The protein below binds the small molecule below.
Small molecule (SMILES): C[C@@H]1C[C@H]2[C@@H]3CCC4=CC(=O)C=C[C@]4(C)[C@@]3(F)[C@@H](O)C[C@]2(C)[C@@]1(O)C(=O)CO

Binding-site contacts:
Ligand atom C21 contacts residue MET32 of chain 1.B at 3.9 Å (hydrophobic).
Ligand atom O5 contacts residue ASN36 of chain 1.B at 3.3 Å (h-bond).
Ligand atom C21 contacts residue THR211 of chain 1.B at 3.8 Å.
Ligand atom C12 contacts residue ASN36 of chain 1.B at 3.2 Å.
Ligand atom O3 contacts residue MET118 of chain 1.B at 3.8 Å.
Ligand atom C19 contacts residue TRP72 of chain 1.B at 3.7 Å (hydrophobic).
Ligand atom O5 contacts residue PHE221 of chain 1.B at 3.9 Å.
Ligand atom O1 contacts residue ARG83 of chain 1.B at 2.9 Å (salt-bridge).
Ligand atom O5 contacts residue VAL219 of chain 1.B at 3.7 Å.
Ligand atom C22 contacts residue MET118 of chain 1.B at 3.6 Å (hydrophobic).
Ligand atom C19 contacts residue MET76 of chain 1.B at 3.7 Å (hydrophobic).
Ligand atom O2 contacts residue ASN36 of chain 1.B at 2.8 Å (h-bond).
Ligand atom C11 contacts residue ASN36 of chain 1.B at 3.5 Å.
Ligand atom C18 contacts residue CYS208 of chain 1.B at 3.9 Å (hydrophobic).
Ligand atom C16 contacts residue LEU204 of chain 1.B at 3.8 Å (hydrophobic).
Ligand atom C11 contacts residue LEU35 of chain 1.B at 3.6 Å (hydrophobic).
Ligand atom C22 contacts residue GLN114 of chain 1.B at 3.5 Å.
Ligand atom O4 contacts residue CYS208 of chain 1.B at 3.1 Å.
Ligand atom C8 contacts residue MET73 of chain 1.B at 3.8 Å (hydrophobic).
Ligand atom C7 contacts residue MET73 of chain 1.B at 3.8 Å (hydrophobic).
Ligand atom C12 contacts residue LEU35 of chain 1.B at 3.7 Å (hydrophobic).
Ligand atom O4 contacts residue THR211 of chain 1.B at 3.3 Å (h-bond).
Ligand atom C3 contacts residue GLN42 of chain 1.B at 3.0 Å.
Ligand atom O3 contacts residue GLN114 of chain 1.B at 3.0 Å (h-bond).
Ligand atom F1 contacts residue PHE95 of chain 1.B at 3.4 Å.
Ligand atom O2 contacts residue LEU35 of chain 1.B at 3.7 Å.
Ligand atom O4 contacts residue PHE207 of chain 1.B at 3.7 Å.
Ligand atom C18 contacts residue MET73 of chain 1.B at 3.8 Å (hydrophobic).
Ligand atom O5 contacts residue THR211 of chain 1.B at 2.8 Å (h-bond).
Ligand atom C2 contacts residue GLN42 of chain 1.B at 3.2 Å.
Ligand atom C2 contacts residue LEU35 of chain 1.B at 3.9 Å (hydrophobic).
Ligand atom C5 contacts residue MET76 of chain 1.B at 3.9 Å (hydrophobic).
Ligand atom C1 contacts residue LEU35 of chain 1.B at 3.4 Å (hydrophobic).
Ligand atom C18 contacts residue ASN36 of chain 1.B at 3.5 Å.
Ligand atom C6 contacts residue MET76 of chain 1.B at 3.8 Å (hydrophobic).
Ligand atom O1 contacts residue PHE95 of chain 1.B at 3.7 Å.
Ligand atom O1 contacts residue GLN42 of chain 1.B at 2.9 Å (h-bond).
Ligand atom C1 contacts residue GLY39 of chain 1.B at 3.6 Å.
Ligand atom C3 contacts residue PHE95 of chain 1.B at 3.8 Å (hydrophobic).
Ligand atom C4 contacts residue GLN42 of chain 1.B at 3.8 Å.

Sequence of chain 1.B:
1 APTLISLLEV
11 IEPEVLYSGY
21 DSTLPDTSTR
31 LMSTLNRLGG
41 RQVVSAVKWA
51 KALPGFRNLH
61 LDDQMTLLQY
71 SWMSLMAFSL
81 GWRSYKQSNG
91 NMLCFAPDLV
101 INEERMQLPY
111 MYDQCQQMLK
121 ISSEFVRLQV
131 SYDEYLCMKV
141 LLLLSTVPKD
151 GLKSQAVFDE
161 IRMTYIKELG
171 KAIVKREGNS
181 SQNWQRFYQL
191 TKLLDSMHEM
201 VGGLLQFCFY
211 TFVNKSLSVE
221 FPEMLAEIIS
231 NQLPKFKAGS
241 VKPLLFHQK